A protein and the small-molecule ligand that binds it are described below.
Small molecule (SMILES): CC(=O)N[C@@H]1[C@@H](O)[C@H](O)[C@@H](CO)O[C@H]1O

Sequence of chain 1.D:
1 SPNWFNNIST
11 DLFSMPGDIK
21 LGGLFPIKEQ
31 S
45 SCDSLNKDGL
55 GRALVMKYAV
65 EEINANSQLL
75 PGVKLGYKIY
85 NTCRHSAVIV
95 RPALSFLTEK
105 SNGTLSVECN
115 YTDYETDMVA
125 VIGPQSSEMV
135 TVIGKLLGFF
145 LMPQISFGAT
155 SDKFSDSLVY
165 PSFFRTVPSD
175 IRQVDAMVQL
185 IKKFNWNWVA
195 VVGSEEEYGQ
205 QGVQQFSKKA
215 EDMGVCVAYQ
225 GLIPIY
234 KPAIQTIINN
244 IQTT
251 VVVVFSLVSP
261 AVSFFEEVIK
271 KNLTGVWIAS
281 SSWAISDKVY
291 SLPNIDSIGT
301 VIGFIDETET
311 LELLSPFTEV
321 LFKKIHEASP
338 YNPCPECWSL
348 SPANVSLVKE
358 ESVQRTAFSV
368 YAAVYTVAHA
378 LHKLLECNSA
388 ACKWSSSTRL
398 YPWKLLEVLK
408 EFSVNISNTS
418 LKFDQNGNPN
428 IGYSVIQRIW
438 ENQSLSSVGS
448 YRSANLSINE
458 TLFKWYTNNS

Sequence of chain 1.C:
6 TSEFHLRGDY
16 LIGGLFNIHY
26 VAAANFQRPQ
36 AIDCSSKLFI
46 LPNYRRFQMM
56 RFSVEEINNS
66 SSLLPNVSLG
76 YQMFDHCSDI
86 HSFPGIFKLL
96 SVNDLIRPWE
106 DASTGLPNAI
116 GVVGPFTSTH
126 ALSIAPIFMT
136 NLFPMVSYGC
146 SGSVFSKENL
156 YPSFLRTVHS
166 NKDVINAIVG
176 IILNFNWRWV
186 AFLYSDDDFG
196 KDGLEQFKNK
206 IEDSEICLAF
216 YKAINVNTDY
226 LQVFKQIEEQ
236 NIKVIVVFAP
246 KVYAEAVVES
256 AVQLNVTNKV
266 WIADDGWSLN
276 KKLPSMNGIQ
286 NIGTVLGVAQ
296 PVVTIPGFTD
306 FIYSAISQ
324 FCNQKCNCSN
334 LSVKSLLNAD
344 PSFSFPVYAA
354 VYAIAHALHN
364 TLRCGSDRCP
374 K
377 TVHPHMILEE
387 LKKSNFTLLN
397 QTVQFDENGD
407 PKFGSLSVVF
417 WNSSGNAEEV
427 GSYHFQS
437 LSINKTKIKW

Binding-site contacts:
Ligand atom C2 contacts residue GLN35 of chain 1.C at 4.0 Å.
Ligand atom C1 contacts residue ASN114 of chain 1.D at 1.4 Å.
Ligand atom C2 contacts residue ASN114 of chain 1.D at 2.4 Å.
Ligand atom O5 contacts residue ASP117 of chain 1.D at 4.1 Å.
Ligand atom N2 contacts residue GLN35 of chain 1.C at 3.0 Å (h-bond).
Ligand atom C6 contacts residue ASP117 of chain 1.D at 3.1 Å.
Ligand atom C3 contacts residue ASN114 of chain 1.D at 3.8 Å.
Ligand atom C7 contacts residue ASN114 of chain 1.D at 3.4 Å.
Ligand atom O5 contacts residue THR116 of chain 1.D at 3.7 Å.
Ligand atom C6 contacts residue THR116 of chain 1.D at 4.0 Å.
Ligand atom C5 contacts residue ASN114 of chain 1.D at 3.7 Å.
Ligand atom C4 contacts residue ASN114 of chain 1.D at 4.2 Å.
Ligand atom C1 contacts residue THR116 of chain 1.D at 3.5 Å.
Ligand atom O5 contacts residue ASN114 of chain 1.D at 2.4 Å (h-bond).
Ligand atom C8 contacts residue ASN114 of chain 1.D at 3.4 Å.
Ligand atom C5 contacts residue THR116 of chain 1.D at 3.8 Å.
Ligand atom O6 contacts residue ASP117 of chain 1.D at 2.5 Å (salt-bridge).
Ligand atom C7 contacts residue GLN35 of chain 1.C at 3.5 Å.
Ligand atom O7 contacts residue GLN35 of chain 1.C at 3.5 Å (h-bond).
Ligand atom N2 contacts residue ASN114 of chain 1.D at 2.9 Å (h-bond).
Ligand atom C5 contacts residue ASP117 of chain 1.D at 4.2 Å.
Ligand atom O7 contacts residue ASN114 of chain 1.D at 4.3 Å.
Ligand atom C1 contacts residue GLN35 of chain 1.C at 3.8 Å.